This protein binds this small molecule.
Small molecule (SMILES): CC(=O)N[C@@H]1[C@@H](O)[C@H](O)[C@@H](CO)O[C@H]1O

Binding-site contacts:
Ligand atom C8 contacts residue ASN518 of chain 1.A at 4.5 Å.
Ligand atom C7 contacts residue ASN518 of chain 1.A at 4.1 Å.
Ligand atom C1 contacts residue ASN518 of chain 1.A at 1.4 Å.
Ligand atom C8 contacts residue ALA516 of chain 1.A at 3.1 Å (hydrophobic).
Ligand atom N2 contacts residue ASN518 of chain 1.A at 3.0 Å (h-bond).
Ligand atom N2 contacts residue ALA516 of chain 1.A at 4.2 Å.
Ligand atom C8 contacts residue ASN517 of chain 1.A at 4.1 Å.
Ligand atom O5 contacts residue ASN518 of chain 1.A at 2.4 Å (h-bond).
Ligand atom C4 contacts residue ASN518 of chain 1.A at 4.2 Å.
Ligand atom C5 contacts residue ASN518 of chain 1.A at 3.7 Å.
Ligand atom C7 contacts residue ALA516 of chain 1.A at 4.2 Å (hydrophobic).
Ligand atom C3 contacts residue ASN518 of chain 1.A at 3.8 Å.
Ligand atom C2 contacts residue ASN518 of chain 1.A at 2.4 Å.

Sequence of chain 1.A:
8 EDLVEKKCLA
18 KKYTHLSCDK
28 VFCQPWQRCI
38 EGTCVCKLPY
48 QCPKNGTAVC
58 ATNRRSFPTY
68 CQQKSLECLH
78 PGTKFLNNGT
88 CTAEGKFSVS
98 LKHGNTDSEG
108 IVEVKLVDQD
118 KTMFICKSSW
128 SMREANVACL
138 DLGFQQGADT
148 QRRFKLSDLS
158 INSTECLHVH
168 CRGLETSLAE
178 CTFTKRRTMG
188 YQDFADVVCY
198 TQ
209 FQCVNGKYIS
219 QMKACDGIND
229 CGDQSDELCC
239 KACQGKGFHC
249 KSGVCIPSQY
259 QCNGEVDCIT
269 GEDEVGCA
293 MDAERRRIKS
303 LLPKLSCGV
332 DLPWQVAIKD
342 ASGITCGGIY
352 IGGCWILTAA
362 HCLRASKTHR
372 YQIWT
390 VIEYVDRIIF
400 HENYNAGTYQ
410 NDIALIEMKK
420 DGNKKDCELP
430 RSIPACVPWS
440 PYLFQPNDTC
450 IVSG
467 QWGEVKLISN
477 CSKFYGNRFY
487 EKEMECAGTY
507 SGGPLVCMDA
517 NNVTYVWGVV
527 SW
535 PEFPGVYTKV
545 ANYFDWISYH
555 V